The protein below binds the small molecule below.
Small molecule (SMILES): C[C@](Cn1ccnn1)([C@@H](N/C=C\C=O)C(=O)O)[SH](=O)=O

Sequence of chain 1.A:
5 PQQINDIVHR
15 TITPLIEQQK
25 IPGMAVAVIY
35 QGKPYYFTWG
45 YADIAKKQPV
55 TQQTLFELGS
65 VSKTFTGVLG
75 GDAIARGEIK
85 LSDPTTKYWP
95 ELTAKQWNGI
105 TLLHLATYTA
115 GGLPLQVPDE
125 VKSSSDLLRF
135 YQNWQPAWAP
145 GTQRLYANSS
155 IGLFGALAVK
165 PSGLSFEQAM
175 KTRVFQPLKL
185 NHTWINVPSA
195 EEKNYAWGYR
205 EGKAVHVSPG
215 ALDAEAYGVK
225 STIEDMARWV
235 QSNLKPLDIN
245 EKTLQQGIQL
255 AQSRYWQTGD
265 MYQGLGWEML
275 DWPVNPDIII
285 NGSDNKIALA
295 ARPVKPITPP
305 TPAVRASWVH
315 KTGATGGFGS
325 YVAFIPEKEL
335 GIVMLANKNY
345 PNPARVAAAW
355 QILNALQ

Binding-site contacts:
Ligand atom C20 contacts residue TYR221 of chain 1.A at 3.5 Å (hydrophobic).
Ligand atom N16 contacts residue GLN120 of chain 1.A at 3.6 Å.
Ligand atom C7 contacts residue SER64 of chain 1.A at 1.4 Å.
Ligand atom N4 contacts residue ALA318 of chain 1.A at 3.5 Å (h-bond).
Ligand atom O8 contacts residue ALA318 of chain 1.A at 3.5 Å (h-bond).
Ligand atom C18 contacts residue TYR221 of chain 1.A at 3.8 Å (hydrophobic).
Ligand atom C5 contacts residue ALA318 of chain 1.A at 3.0 Å (hydrophobic).
Ligand atom C7 contacts residue ALA318 of chain 1.A at 4.2 Å (hydrophobic).
Ligand atom C14 contacts residue GLN120 of chain 1.A at 3.5 Å.
Ligand atom O13 contacts residue THR319 of chain 1.A at 4.3 Å.
Ligand atom O8 contacts residue GLY317 of chain 1.A at 3.8 Å.
Ligand atom O10 contacts residue THR319 of chain 1.A at 3.2 Å (h-bond).
Ligand atom O8 contacts residue SER64 of chain 1.A at 1.8 Å (h-bond).
Ligand atom C6 contacts residue SER64 of chain 1.A at 2.4 Å.
Ligand atom S1 contacts residue GLY320 of chain 1.A at 4.0 Å.
Ligand atom C6 contacts residue ALA318 of chain 1.A at 3.9 Å (hydrophobic).
Ligand atom N4 contacts residue ASN152 of chain 1.A at 4.3 Å.
Ligand atom O10 contacts residue GLY320 of chain 1.A at 4.2 Å.
Ligand atom C9 contacts residue THR319 of chain 1.A at 4.4 Å.
Ligand atom C5 contacts residue SER64 of chain 1.A at 3.5 Å.
Ligand atom O11 contacts residue GLN120 of chain 1.A at 4.2 Å.
Ligand atom C19 contacts residue TYR221 of chain 1.A at 4.0 Å (hydrophobic).
Ligand atom N15 contacts residue GLN120 of chain 1.A at 3.5 Å.
Ligand atom N17 contacts residue TYR221 of chain 1.A at 4.1 Å.
Ligand atom C3 contacts residue THR319 of chain 1.A at 4.0 Å.
Ligand atom C18 contacts residue GLN120 of chain 1.A at 3.6 Å.
Ligand atom C9 contacts residue ALA318 of chain 1.A at 3.9 Å (hydrophobic).
Ligand atom O13 contacts residue GLY320 of chain 1.A at 4.1 Å.
Ligand atom C19 contacts residue GLN120 of chain 1.A at 3.4 Å.
Ligand atom O10 contacts residue ALA318 of chain 1.A at 4.0 Å.
Ligand atom C7 contacts residue LYS67 of chain 1.A at 3.8 Å.
Ligand atom S1 contacts residue THR319 of chain 1.A at 4.2 Å.
Ligand atom O8 contacts residue TYR150 of chain 1.A at 4.3 Å.
Ligand atom C19 contacts residue ASN152 of chain 1.A at 3.8 Å.
Ligand atom C6 contacts residue ASN152 of chain 1.A at 4.0 Å.
Ligand atom C6 contacts residue LYS67 of chain 1.A at 4.2 Å.
Ligand atom C3 contacts residue ALA318 of chain 1.A at 3.4 Å (hydrophobic).
Ligand atom C7 contacts residue ASN152 of chain 1.A at 4.3 Å.
Ligand atom N17 contacts residue GLN120 of chain 1.A at 3.7 Å.
Ligand atom C7 contacts residue TYR150 of chain 1.A at 3.9 Å (hydrophobic).